Binding-site contacts:
Ligand atom C5 contacts residue ASN159 of chain 1.A at 3.6 Å.
Ligand atom C5 contacts residue VAL320 of chain 1.A at 3.7 Å (hydrophobic).
Ligand atom O6 contacts residue LYS149 of chain 1.A at 3.2 Å (salt-bridge).
Ligand atom C1 contacts residue VAL320 of chain 1.A at 3.8 Å (hydrophobic).
Ligand atom C3 contacts residue CYS319 of chain 1.A at 4.2 Å (hydrophobic).
Ligand atom O3 contacts residue ASP108 of chain 1.A at 2.8 Å (salt-bridge).
Ligand atom O4 contacts residue ASP108 of chain 1.A at 3.7 Å.
Ligand atom C4 contacts residue ASP108 of chain 1.A at 3.4 Å.
Ligand atom C7 contacts residue VAL151 of chain 1.A at 4.5 Å (hydrophobic).
Ligand atom C2 contacts residue VAL320 of chain 1.A at 4.4 Å (hydrophobic).
Ligand atom O7 contacts residue ASN257 of chain 1.A at 4.0 Å.
Ligand atom N2 contacts residue SER321 of chain 1.A at 3.2 Å (h-bond).
Ligand atom O7 contacts residue ASP108 of chain 1.A at 4.0 Å.
Ligand atom C8 contacts residue ASN257 of chain 1.A at 4.0 Å.
Ligand atom O5 contacts residue LYS149 of chain 1.A at 3.9 Å.
Ligand atom O7 contacts residue ASN159 of chain 1.A at 4.4 Å.
Ligand atom C3 contacts residue VAL320 of chain 1.A at 4.0 Å (hydrophobic).
Ligand atom C3 contacts residue ASN159 of chain 1.A at 3.8 Å.
Ligand atom C7 contacts residue ASN159 of chain 1.A at 3.9 Å.
Ligand atom O6 contacts residue ASN159 of chain 1.A at 4.5 Å.
Ligand atom O4 contacts residue ARG259 of chain 1.A at 4.2 Å.
Ligand atom C4 contacts residue VAL320 of chain 1.A at 4.3 Å (hydrophobic).
Ligand atom O5 contacts residue ASN159 of chain 1.A at 2.3 Å (h-bond).
Ligand atom O3 contacts residue CYS319 of chain 1.A at 3.5 Å (h-bond).
Ligand atom C8 contacts residue SER321 of chain 1.A at 3.4 Å.
Ligand atom C2 contacts residue ASP108 of chain 1.A at 4.1 Å.
Ligand atom C7 contacts residue ASN257 of chain 1.A at 4.5 Å.
Ligand atom O7 contacts residue PRO109 of chain 1.A at 3.6 Å.
Ligand atom C1 contacts residue SER321 of chain 1.A at 4.2 Å.
Ligand atom C2 contacts residue SER321 of chain 1.A at 4.2 Å.
Ligand atom C7 contacts residue SER321 of chain 1.A at 3.8 Å.
Ligand atom C2 contacts residue ASN159 of chain 1.A at 2.4 Å.
Ligand atom O5 contacts residue VAL320 of chain 1.A at 4.0 Å.
Ligand atom N2 contacts residue ASN159 of chain 1.A at 3.0 Å (h-bond).
Ligand atom C3 contacts residue ASP108 of chain 1.A at 3.6 Å.
Ligand atom C4 contacts residue ASN159 of chain 1.A at 4.2 Å.
Ligand atom C1 contacts residue ASN159 of chain 1.A at 1.4 Å.
Ligand atom O6 contacts residue ASP108 of chain 1.A at 4.2 Å.
Ligand atom C8 contacts residue LEU158 of chain 1.A at 3.8 Å (hydrophobic).
Ligand atom C8 contacts residue VAL151 of chain 1.A at 4.0 Å (hydrophobic).

A protein and the small-molecule ligand that binds it are described below.
Small molecule (SMILES): CC(=O)N[C@@H]1[C@@H](O)[C@H](O)[C@@H](CO)O[C@H]1O

Sequence of chain 1.A:
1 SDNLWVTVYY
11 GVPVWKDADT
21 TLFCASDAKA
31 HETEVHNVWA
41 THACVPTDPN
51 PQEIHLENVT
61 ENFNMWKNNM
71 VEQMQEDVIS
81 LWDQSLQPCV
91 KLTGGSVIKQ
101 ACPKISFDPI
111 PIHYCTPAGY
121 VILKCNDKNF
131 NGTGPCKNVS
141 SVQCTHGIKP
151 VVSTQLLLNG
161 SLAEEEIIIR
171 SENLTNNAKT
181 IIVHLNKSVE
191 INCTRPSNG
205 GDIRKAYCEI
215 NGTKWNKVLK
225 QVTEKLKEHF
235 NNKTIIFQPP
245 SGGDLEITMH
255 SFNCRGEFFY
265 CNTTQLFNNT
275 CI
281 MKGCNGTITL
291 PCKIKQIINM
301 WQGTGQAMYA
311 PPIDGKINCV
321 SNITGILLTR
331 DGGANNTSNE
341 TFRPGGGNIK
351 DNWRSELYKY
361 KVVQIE